Sequence of chain 41.C:
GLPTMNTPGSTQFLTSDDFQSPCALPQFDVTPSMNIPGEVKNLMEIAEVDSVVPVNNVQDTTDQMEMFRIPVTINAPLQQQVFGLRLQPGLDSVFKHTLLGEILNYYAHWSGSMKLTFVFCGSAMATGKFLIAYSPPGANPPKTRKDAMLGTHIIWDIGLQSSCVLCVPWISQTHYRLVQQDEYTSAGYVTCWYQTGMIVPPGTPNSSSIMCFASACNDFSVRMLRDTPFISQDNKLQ

Sequence of chain 45.C:
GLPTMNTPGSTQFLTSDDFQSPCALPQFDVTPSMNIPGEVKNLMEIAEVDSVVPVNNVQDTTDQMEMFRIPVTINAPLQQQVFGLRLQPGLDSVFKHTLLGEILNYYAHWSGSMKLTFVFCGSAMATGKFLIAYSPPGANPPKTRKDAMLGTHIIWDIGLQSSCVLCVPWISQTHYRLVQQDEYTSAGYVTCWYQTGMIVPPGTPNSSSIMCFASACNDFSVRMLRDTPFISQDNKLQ

Binding-site contacts:
Ligand atom C2B contacts residue ILE219 of chain 45.A at 3.8 Å (hydrophobic).
Ligand atom N3A contacts residue ALA24 of chain 45.C at 3.8 Å.
Ligand atom C6B contacts residue TYR146 of chain 45.A at 3.8 Å (hydrophobic).
Ligand atom C4A contacts residue MET181 of chain 45.A at 3.6 Å (hydrophobic).
Ligand atom C5A contacts residue ILE170 of chain 45.A at 3.8 Å (hydrophobic).
Ligand atom N3A contacts residue TYR146 of chain 45.A at 4.0 Å.
Ligand atom C31 contacts residue W711 of chain 45.F at 3.0 Å.
Ligand atom C5A contacts residue PRO168 of chain 45.A at 4.0 Å (hydrophobic).
Ligand atom C4C contacts residue MET117 of chain 45.A at 3.9 Å (hydrophobic).
Ligand atom O1 contacts residue W711 of chain 45.F at 3.7 Å.
Ligand atom C5B contacts residue TYR146 of chain 45.A at 3.4 Å (hydrophobic).
Ligand atom N2 contacts residue W711 of chain 45.F at 2.9 Å.
Ligand atom C1B contacts residue ILE183 of chain 45.A at 4.0 Å (hydrophobic).
Ligand atom C31 contacts residue LEU216 of chain 45.A at 3.4 Å (hydrophobic).
Ligand atom C6B contacts residue ILE183 of chain 45.A at 3.6 Å (hydrophobic).
Ligand atom C3C contacts residue LEU216 of chain 45.A at 3.7 Å (hydrophobic).
Ligand atom C6C contacts residue ILE186 of chain 45.A at 3.9 Å (hydrophobic).
Ligand atom C2A contacts residue TYR146 of chain 45.A at 3.7 Å (hydrophobic).
Ligand atom C4B contacts residue ILE183 of chain 45.A at 4.0 Å (hydrophobic).
Ligand atom C5B contacts residue ILE183 of chain 45.A at 3.7 Å (hydrophobic).
Ligand atom N2 contacts residue THR97 of chain 45.A at 3.7 Å.
Ligand atom C1C contacts residue PHE115 of chain 45.A at 3.9 Å (hydrophobic).
Ligand atom C3B contacts residue ILE219 of chain 45.A at 3.8 Å (hydrophobic).
Ligand atom O1B contacts residue ILE95 of chain 45.A at 3.6 Å.
Ligand atom C2C contacts residue LEU216 of chain 45.A at 3.7 Å (hydrophobic).
Ligand atom C5A contacts residue ILE144 of chain 45.A at 3.7 Å (hydrophobic).
Ligand atom C31 contacts residue ASN214 of chain 45.A at 3.3 Å.
Ligand atom C2A contacts residue MET181 of chain 45.A at 3.7 Å (hydrophobic).
Ligand atom C2C contacts residue THR97 of chain 45.A at 3.9 Å.
Ligand atom C4A contacts residue LEU14 of chain 41.C at 4.0 Å (hydrophobic).
Ligand atom N3A contacts residue MET181 of chain 45.A at 3.3 Å.
Ligand atom C3C contacts residue TYR192 of chain 45.A at 4.0 Å (hydrophobic).
Ligand atom C4A contacts residue ILE170 of chain 45.A at 3.9 Å (hydrophobic).
Ligand atom O1A contacts residue PHE121 of chain 45.A at 4.0 Å.
Ligand atom C4A contacts residue ALA24 of chain 45.C at 4.0 Å (hydrophobic).
Ligand atom C3 contacts residue W711 of chain 45.F at 3.3 Å.
Ligand atom C4 contacts residue TYR192 of chain 45.A at 3.5 Å (hydrophobic).
Ligand atom O1 contacts residue THR97 of chain 45.A at 3.4 Å (h-bond).
Ligand atom C1C contacts residue THR97 of chain 45.A at 3.9 Å.
Ligand atom C4B contacts residue TYR146 of chain 45.A at 3.7 Å (hydrophobic).

Sequence of chain 45.A:
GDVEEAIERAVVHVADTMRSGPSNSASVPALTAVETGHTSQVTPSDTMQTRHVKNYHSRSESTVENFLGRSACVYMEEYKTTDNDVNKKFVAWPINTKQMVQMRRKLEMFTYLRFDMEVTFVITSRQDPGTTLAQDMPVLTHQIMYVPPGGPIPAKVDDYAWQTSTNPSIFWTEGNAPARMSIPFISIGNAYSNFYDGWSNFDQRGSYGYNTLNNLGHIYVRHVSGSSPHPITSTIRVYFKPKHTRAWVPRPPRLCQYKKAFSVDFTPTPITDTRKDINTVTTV

A small-molecule ligand and the protein it binds are described below.
Small molecule (SMILES): Cc1cc(CCCCCCCOc2ccc(C3=NCCO3)cc2)on1